Binding-site contacts:
Ligand atom OXT contacts residue LEU500 of chain 1.D at 3.3 Å.
Ligand atom OE2 contacts residue LEU671 of chain 1.D at 4.1 Å.
Ligand atom OE1 contacts residue GLU726 of chain 1.D at 2.8 Å (salt-bridge).
Ligand atom CA contacts residue GLU726 of chain 1.D at 3.4 Å.
Ligand atom C contacts residue PRO499 of chain 1.D at 4.0 Å (hydrophobic).
Ligand atom CA contacts residue THR501 of chain 1.D at 3.3 Å.
Ligand atom O contacts residue TYR471 of chain 1.D at 3.6 Å.
Ligand atom CB contacts residue GLY674 of chain 1.D at 4.1 Å.
Ligand atom CG contacts residue LEU671 of chain 1.D at 3.6 Å (hydrophobic).
Ligand atom OE2 contacts residue GLY674 of chain 1.D at 3.2 Å.
Ligand atom N contacts residue TYR471 of chain 1.D at 4.0 Å.
Ligand atom OXT contacts residue THR501 of chain 1.D at 2.9 Å (h-bond).
Ligand atom OXT contacts residue PRO499 of chain 1.D at 3.1 Å (h-bond).
Ligand atom O contacts residue SER675 of chain 1.D at 3.0 Å (h-bond).
Ligand atom N contacts residue THR501 of chain 1.D at 3.2 Å (h-bond).
Ligand atom N contacts residue TYR753 of chain 1.D at 3.4 Å.
Ligand atom OXT contacts residue TYR471 of chain 1.D at 3.3 Å.
Ligand atom CB contacts residue SER675 of chain 1.D at 3.9 Å.
Ligand atom CD contacts residue GLU726 of chain 1.D at 3.2 Å.
Ligand atom OE1 contacts residue LEU671 of chain 1.D at 4.0 Å.
Ligand atom O contacts residue THR501 of chain 1.D at 4.0 Å.
Ligand atom N contacts residue GLU726 of chain 1.D at 3.1 Å (salt-bridge).
Ligand atom OXT contacts residue ARG506 of chain 1.D at 3.3 Å (salt-bridge).
Ligand atom CB contacts residue TYR471 of chain 1.D at 3.5 Å (hydrophobic).
Ligand atom OE2 contacts residue SER675 of chain 1.D at 2.9 Å (h-bond).
Ligand atom C contacts residue TYR471 of chain 1.D at 3.7 Å (hydrophobic).
Ligand atom C contacts residue SER675 of chain 1.D at 3.7 Å.
Ligand atom O contacts residue ARG506 of chain 1.D at 2.8 Å (salt-bridge).
Ligand atom CD contacts residue LEU671 of chain 1.D at 3.8 Å (hydrophobic).
Ligand atom N contacts residue PRO499 of chain 1.D at 3.2 Å (h-bond).
Ligand atom C contacts residue ARG506 of chain 1.D at 3.6 Å.
Ligand atom C contacts residue THR501 of chain 1.D at 3.3 Å.
Ligand atom CB contacts residue LEU671 of chain 1.D at 4.1 Å (hydrophobic).
Ligand atom OE1 contacts residue THR676 of chain 1.D at 3.2 Å (h-bond).
Ligand atom CA contacts residue SER675 of chain 1.D at 3.8 Å.
Ligand atom CD contacts residue THR676 of chain 1.D at 3.7 Å.
Ligand atom O contacts residue GLY674 of chain 1.D at 3.9 Å.
Ligand atom OE2 contacts residue THR676 of chain 1.D at 3.2 Å (h-bond).
Ligand atom CD contacts residue SER675 of chain 1.D at 4.0 Å.
Ligand atom CG contacts residue GLU726 of chain 1.D at 3.1 Å.

Sequence of chain 1.D:
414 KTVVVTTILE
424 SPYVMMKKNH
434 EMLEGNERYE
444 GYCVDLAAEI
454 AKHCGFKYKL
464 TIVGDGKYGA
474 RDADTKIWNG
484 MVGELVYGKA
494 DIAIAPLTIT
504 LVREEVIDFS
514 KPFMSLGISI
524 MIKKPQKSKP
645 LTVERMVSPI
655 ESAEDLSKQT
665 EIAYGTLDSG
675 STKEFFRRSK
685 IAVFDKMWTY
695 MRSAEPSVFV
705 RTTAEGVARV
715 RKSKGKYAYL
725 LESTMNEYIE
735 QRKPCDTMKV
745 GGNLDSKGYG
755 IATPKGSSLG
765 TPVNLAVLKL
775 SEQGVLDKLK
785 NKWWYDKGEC

A small-molecule ligand and the protein it binds are described below.
Small molecule (SMILES): N[C@@H](CCC(=O)O)C(=O)O